Sequence of chain 1.HB:
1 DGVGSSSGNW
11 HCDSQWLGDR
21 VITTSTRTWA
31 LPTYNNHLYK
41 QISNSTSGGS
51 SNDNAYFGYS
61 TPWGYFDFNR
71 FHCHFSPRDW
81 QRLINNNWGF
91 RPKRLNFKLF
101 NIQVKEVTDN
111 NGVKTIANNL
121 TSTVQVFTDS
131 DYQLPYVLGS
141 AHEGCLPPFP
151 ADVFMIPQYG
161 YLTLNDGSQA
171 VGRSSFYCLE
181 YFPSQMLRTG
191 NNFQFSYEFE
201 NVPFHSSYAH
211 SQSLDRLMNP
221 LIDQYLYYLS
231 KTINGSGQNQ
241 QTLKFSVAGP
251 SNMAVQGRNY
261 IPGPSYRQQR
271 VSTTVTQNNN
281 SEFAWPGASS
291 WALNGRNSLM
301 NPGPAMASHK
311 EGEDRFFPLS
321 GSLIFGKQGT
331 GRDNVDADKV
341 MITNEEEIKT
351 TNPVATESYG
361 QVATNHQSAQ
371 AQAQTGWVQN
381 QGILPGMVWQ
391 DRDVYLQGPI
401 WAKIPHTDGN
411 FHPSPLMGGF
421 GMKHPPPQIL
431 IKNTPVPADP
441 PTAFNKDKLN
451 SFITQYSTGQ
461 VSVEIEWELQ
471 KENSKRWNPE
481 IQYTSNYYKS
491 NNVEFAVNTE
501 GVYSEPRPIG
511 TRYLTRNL

Binding-site contacts:
Ligand atom O2 contacts residue ASN252 of chain 1.HB at 3.3 Å (h-bond).
Ligand atom O1 contacts residue TRP285 of chain 1.K at 3.6 Å.
Ligand atom O3 contacts residue TRP285 of chain 1.K at 3.2 Å.
Ligand atom O4 contacts residue TRP285 of chain 1.K at 1.4 Å.
Ligand atom O5 contacts residue ASP53 of chain 1.K at 4.1 Å.
Ligand atom O2 contacts residue VAL255 of chain 1.HB at 4.4 Å.
Ligand atom O1 contacts residue VAL255 of chain 1.HB at 3.3 Å.
Ligand atom O5 contacts residue TRP285 of chain 1.K at 3.2 Å.
Ligand atom C2 contacts residue ASN252 of chain 1.HB at 4.2 Å.
Ligand atom O2 contacts residue TRP285 of chain 1.K at 4.3 Å.
Ligand atom C3 contacts residue TRP285 of chain 1.K at 3.5 Å (hydrophobic).
Ligand atom C6 contacts residue ASP53 of chain 1.K at 3.6 Å.
Ligand atom C2 contacts residue TRP285 of chain 1.K at 3.4 Å (hydrophobic).
Ligand atom C6 contacts residue TRP285 of chain 1.K at 3.2 Å (hydrophobic).
Ligand atom O6 contacts residue TRP285 of chain 1.K at 3.6 Å (h-bond).
Ligand atom C1 contacts residue TRP285 of chain 1.K at 3.9 Å (hydrophobic).
Ligand atom C4 contacts residue TRP285 of chain 1.K at 2.8 Å (hydrophobic).
Ligand atom C5 contacts residue TRP285 of chain 1.K at 3.4 Å (hydrophobic).
Ligand atom O1 contacts residue ALA254 of chain 1.HB at 3.8 Å.
Ligand atom C1 contacts residue ASN252 of chain 1.HB at 4.0 Å.
Ligand atom O1 contacts residue ASN252 of chain 1.HB at 3.2 Å (h-bond).

The small molecule below binds the protein below.
Small molecule (SMILES): OC[C@H]1O[C@@H](O)[C@H](O)[C@@H](O)[C@H]1O

Sequence of chain 1.K:
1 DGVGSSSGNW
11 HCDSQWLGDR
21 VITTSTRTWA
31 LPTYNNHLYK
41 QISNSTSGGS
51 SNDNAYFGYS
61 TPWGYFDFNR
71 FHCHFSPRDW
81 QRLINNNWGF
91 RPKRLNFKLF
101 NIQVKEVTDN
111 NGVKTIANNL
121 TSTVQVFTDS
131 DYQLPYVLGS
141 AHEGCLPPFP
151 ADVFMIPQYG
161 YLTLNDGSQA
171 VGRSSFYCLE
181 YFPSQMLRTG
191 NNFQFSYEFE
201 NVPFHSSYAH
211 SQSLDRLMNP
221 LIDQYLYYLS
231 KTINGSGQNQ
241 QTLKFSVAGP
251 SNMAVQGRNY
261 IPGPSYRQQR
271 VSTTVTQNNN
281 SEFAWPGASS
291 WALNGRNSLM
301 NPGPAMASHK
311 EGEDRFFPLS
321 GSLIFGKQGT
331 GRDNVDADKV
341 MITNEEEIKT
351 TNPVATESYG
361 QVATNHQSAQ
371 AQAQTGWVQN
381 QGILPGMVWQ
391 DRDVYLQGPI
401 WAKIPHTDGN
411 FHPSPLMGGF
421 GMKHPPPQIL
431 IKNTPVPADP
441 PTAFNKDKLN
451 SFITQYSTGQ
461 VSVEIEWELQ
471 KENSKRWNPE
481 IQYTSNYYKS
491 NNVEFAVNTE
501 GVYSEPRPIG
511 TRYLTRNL